The small molecule below binds the protein below.
Small molecule (SMILES): CC(=O)N[C@@H]1[C@@H](O)[C@H](O)[C@@H](CO)O[C@H]1O

Sequence of chain 1.D:
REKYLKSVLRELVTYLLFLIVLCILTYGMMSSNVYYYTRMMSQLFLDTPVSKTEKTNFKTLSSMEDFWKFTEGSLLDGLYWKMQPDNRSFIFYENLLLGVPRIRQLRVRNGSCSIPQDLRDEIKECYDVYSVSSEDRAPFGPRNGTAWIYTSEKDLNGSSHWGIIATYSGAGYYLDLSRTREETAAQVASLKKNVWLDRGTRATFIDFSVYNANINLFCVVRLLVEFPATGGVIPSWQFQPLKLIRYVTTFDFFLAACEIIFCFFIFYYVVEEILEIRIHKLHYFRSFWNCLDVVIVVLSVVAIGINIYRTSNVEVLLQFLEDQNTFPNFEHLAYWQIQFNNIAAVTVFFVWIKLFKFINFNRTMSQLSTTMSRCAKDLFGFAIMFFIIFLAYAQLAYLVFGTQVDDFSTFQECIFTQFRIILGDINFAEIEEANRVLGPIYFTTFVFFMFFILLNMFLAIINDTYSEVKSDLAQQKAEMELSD

Binding-site contacts:
Ligand atom N2 contacts residue ASN179 of chain 1.D at 2.9 Å (h-bond).
Ligand atom C1 contacts residue ASN179 of chain 1.D at 1.4 Å.
Ligand atom O6 contacts residue ASN179 of chain 1.D at 4.1 Å.
Ligand atom C4 contacts residue ASN179 of chain 1.D at 4.2 Å.
Ligand atom C2 contacts residue ASN179 of chain 1.D at 2.5 Å.
Ligand atom C7 contacts residue ASN179 of chain 1.D at 4.0 Å.
Ligand atom C3 contacts residue ASN179 of chain 1.D at 3.8 Å.
Ligand atom C5 contacts residue ASN179 of chain 1.D at 3.7 Å.
Ligand atom O5 contacts residue ASN179 of chain 1.D at 2.4 Å (h-bond).